Binding-site contacts:
Ligand atom N1 contacts residue PRO34 of chain 1.D at 3.4 Å (h-bond).
Ligand atom O45 contacts residue LEU72 of chain 1.D at 3.5 Å (h-bond).
Ligand atom N3 contacts residue LYS43 of chain 1.D at 3.6 Å (salt-bridge).
Ligand atom C36 contacts residue LYS43 of chain 1.D at 3.0 Å.
Ligand atom C40 contacts residue LEU72 of chain 1.D at 3.5 Å (hydrophobic).
Ligand atom C35 contacts residue PRO34 of chain 1.D at 3.7 Å (hydrophobic).
Ligand atom N3 contacts residue PHE42 of chain 1.D at 3.6 Å.
Ligand atom CL10 contacts residue LEU72 of chain 1.D at 3.7 Å.
Ligand atom C25 contacts residue PRO34 of chain 1.D at 3.5 Å (hydrophobic).
Ligand atom C34 contacts residue ARG38 of chain 1.D at 3.7 Å.
Ligand atom C25 contacts residue LYS35 of chain 1.D at 3.0 Å.
Ligand atom C24 contacts residue GLU62 of chain 1.D at 3.7 Å.
Ligand atom C36 contacts residue TYR45 of chain 1.D at 3.6 Å (hydrophobic).
Ligand atom CL9 contacts residue ALA73 of chain 1.D at 3.7 Å.
Ligand atom N4 contacts residue PRO65 of chain 1.D at 3.5 Å.
Ligand atom N5 contacts residue GLU62 of chain 1.D at 2.8 Å (salt-bridge).
Ligand atom C32 contacts residue TYR45 of chain 1.D at 3.6 Å (hydrophobic).
Ligand atom C41 contacts residue LYS43 of chain 1.D at 3.5 Å.
Ligand atom C38 contacts residue ARG38 of chain 1.D at 3.5 Å.
Ligand atom C32 contacts residue LYS43 of chain 1.D at 3.8 Å.
Ligand atom C37 contacts residue TYR45 of chain 1.D at 3.5 Å (hydrophobic).
Ligand atom N5 contacts residue TYR45 of chain 1.D at 3.8 Å.
Ligand atom C30 contacts residue LYS43 of chain 1.D at 3.8 Å.
Ligand atom O47 contacts residue LYS43 of chain 1.D at 2.6 Å (salt-bridge).
Ligand atom C28 contacts residue LYS35 of chain 1.D at 2.7 Å.
Ligand atom N5 contacts residue PRO65 of chain 1.D at 3.5 Å.
Ligand atom C24 contacts residue PRO65 of chain 1.D at 3.7 Å (hydrophobic).
Ligand atom CL10 contacts residue ARG38 of chain 1.D at 3.2 Å.
Ligand atom C26 contacts residue LYS43 of chain 1.D at 3.2 Å.
Ligand atom N4 contacts residue GLU62 of chain 1.D at 3.5 Å (salt-bridge).
Ligand atom N5 contacts residue LYS43 of chain 1.D at 3.8 Å.
Ligand atom C43 contacts residue THR41 of chain 1.D at 3.6 Å.
Ligand atom O47 contacts residue PHE42 of chain 1.D at 3.2 Å.
Ligand atom C36 contacts residue PHE44 of chain 1.D at 3.7 Å (hydrophobic).
Ligand atom C42 contacts residue PRO34 of chain 1.D at 3.2 Å (hydrophobic).
Ligand atom N6 contacts residue ARG38 of chain 1.D at 3.4 Å (salt-bridge).
Ligand atom C21 contacts residue THR41 of chain 1.D at 3.3 Å.
Ligand atom O47 contacts residue THR41 of chain 1.D at 3.2 Å (h-bond).
Ligand atom C12 contacts residue PRO34 of chain 1.D at 3.7 Å (hydrophobic).
Ligand atom CL9 contacts residue MET39 of chain 1.D at 3.1 Å.

Sequence of chain 1.D:
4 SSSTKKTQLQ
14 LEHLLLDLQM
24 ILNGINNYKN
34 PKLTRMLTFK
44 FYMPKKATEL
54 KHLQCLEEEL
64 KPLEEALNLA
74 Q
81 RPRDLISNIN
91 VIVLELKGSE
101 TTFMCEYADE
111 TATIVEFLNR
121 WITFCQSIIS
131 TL

The small molecule below binds the protein below.
Small molecule (SMILES): CC(=O)Nc1ccc(COc2ccc(-c3cc(C4CCN(C(=O)CNC(=O)[C@@H](CC(C)C)NC(=N)N)CC4)n(C)n3)c(Cl)c2Cl)cc1